This protein binds this small molecule.
Small molecule (SMILES): N[C@@H](Cc1ccc(O)cc1)C(=O)O

Sequence of chain 1.B:
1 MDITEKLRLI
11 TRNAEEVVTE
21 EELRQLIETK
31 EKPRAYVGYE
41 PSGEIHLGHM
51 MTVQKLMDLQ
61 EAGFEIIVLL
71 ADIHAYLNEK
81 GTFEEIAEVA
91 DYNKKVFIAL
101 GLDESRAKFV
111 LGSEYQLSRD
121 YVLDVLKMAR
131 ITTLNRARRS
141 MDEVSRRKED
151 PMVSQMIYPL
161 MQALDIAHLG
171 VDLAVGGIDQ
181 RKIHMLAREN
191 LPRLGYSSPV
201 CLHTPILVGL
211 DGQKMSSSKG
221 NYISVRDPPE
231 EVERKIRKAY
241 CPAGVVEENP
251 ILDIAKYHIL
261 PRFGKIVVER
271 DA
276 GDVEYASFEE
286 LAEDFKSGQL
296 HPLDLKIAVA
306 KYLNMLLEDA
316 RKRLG

Binding-site contacts:
Ligand atom CZ contacts residue GLY38 of chain 1.B at 4.1 Å.
Ligand atom OXT contacts residue VAL144 of chain 1.B at 3.7 Å.
Ligand atom O contacts residue GLY38 of chain 1.B at 4.1 Å.
Ligand atom N contacts residue VAL144 of chain 1.B at 4.1 Å.
Ligand atom CZ contacts residue ASP165 of chain 1.B at 3.5 Å.
Ligand atom CE2 contacts residue TYR36 of chain 1.B at 3.4 Å (hydrophobic).
Ligand atom CZ contacts residue LEU69 of chain 1.B at 3.8 Å (hydrophobic).
Ligand atom CE1 contacts residue ASP165 of chain 1.B at 3.5 Å.
Ligand atom CD1 contacts residue GLN162 of chain 1.B at 3.9 Å.
Ligand atom OXT contacts residue TYR158 of chain 1.B at 3.5 Å (h-bond).
Ligand atom CD2 contacts residue GLN162 of chain 1.B at 3.6 Å.
Ligand atom OH contacts residue GLN162 of chain 1.B at 3.5 Å.
Ligand atom CE1 contacts residue GLN162 of chain 1.B at 3.9 Å.
Ligand atom CD1 contacts residue ALA71 of chain 1.B at 3.6 Å (hydrophobic).
Ligand atom C contacts residue TYR158 of chain 1.B at 3.9 Å (hydrophobic).
Ligand atom CB contacts residue TYR158 of chain 1.B at 3.5 Å (hydrophobic).
Ligand atom CZ contacts residue GLN162 of chain 1.B at 3.4 Å.
Ligand atom OH contacts residue TYR36 of chain 1.B at 2.7 Å (h-bond).
Ligand atom CA contacts residue TYR158 of chain 1.B at 3.6 Å (hydrophobic).
Ligand atom CA contacts residue GLN180 of chain 1.B at 3.2 Å.
Ligand atom C contacts residue GLN180 of chain 1.B at 3.5 Å.
Ligand atom OH contacts residue ASP165 of chain 1.B at 2.6 Å (salt-bridge).
Ligand atom CD2 contacts residue GLY38 of chain 1.B at 3.4 Å.
Ligand atom CE1 contacts residue HIS74 of chain 1.B at 3.6 Å.
Ligand atom CZ contacts residue TYR36 of chain 1.B at 3.5 Å (hydrophobic).
Ligand atom OXT contacts residue GLN180 of chain 1.B at 3.3 Å (h-bond).
Ligand atom O contacts residue GLN180 of chain 1.B at 3.9 Å.
Ligand atom CG contacts residue GLY38 of chain 1.B at 3.7 Å.
Ligand atom N contacts residue TYR158 of chain 1.B at 2.8 Å (h-bond).
Ligand atom CA contacts residue GLN162 of chain 1.B at 3.9 Å.
Ligand atom N contacts residue GLN180 of chain 1.B at 2.8 Å (h-bond).
Ligand atom CD1 contacts residue HIS74 of chain 1.B at 3.7 Å.
Ligand atom CB contacts residue GLY38 of chain 1.B at 3.6 Å.
Ligand atom CE1 contacts residue LEU69 of chain 1.B at 4.0 Å (hydrophobic).
Ligand atom N contacts residue GLN162 of chain 1.B at 2.7 Å (h-bond).
Ligand atom CE2 contacts residue GLY38 of chain 1.B at 3.4 Å.
Ligand atom CE2 contacts residue GLN162 of chain 1.B at 3.5 Å.
Ligand atom CG contacts residue GLN162 of chain 1.B at 3.8 Å.
Ligand atom OH contacts residue LEU69 of chain 1.B at 3.4 Å.
Ligand atom CE1 contacts residue ALA71 of chain 1.B at 3.9 Å (hydrophobic).